Sequence of chain 1.A:
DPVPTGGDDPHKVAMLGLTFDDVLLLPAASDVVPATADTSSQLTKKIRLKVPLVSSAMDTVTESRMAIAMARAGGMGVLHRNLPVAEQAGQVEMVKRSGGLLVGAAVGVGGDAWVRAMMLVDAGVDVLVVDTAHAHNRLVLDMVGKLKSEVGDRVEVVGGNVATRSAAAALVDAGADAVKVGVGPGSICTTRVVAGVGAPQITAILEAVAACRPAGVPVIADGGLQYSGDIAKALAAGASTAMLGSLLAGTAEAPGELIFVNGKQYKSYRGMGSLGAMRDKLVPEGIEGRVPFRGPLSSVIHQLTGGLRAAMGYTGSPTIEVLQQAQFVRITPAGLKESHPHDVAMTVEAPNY

Binding-site contacts:
Ligand atom O2' contacts residue ASN191 of chain 1.A at 3.6 Å.
Ligand atom O6 contacts residue MET302 of chain 1.A at 3.2 Å (h-bond).
Ligand atom C4' contacts residue ASP252 of chain 1.A at 3.4 Å.
Ligand atom C4 contacts residue 4QO1 of chain 1.C at 3.7 Å.
Ligand atom O2P contacts residue TYR299 of chain 1.A at 2.6 Å (h-bond).
Ligand atom O1P contacts residue GLY254 of chain 1.A at 2.7 Å (h-bond).
Ligand atom O5' contacts residue GLY253 of chain 1.A at 3.6 Å.
Ligand atom C2' contacts residue ASP252 of chain 1.A at 3.6 Å.
Ligand atom C2 contacts residue GLU336 of chain 1.A at 3.6 Å.
Ligand atom C2 contacts residue 4QO1 of chain 1.C at 3.4 Å.
Ligand atom N3 contacts residue 4QO1 of chain 1.C at 3.5 Å.
Ligand atom O1P contacts residue GLY216 of chain 1.A at 3.6 Å.
Ligand atom O5' contacts residue GLY216 of chain 1.A at 3.5 Å.
Ligand atom O2' contacts residue ASP252 of chain 1.A at 2.4 Å (salt-bridge).
Ligand atom N3 contacts residue CYS219 of chain 1.A at 3.6 Å.
Ligand atom O3P contacts residue SER276 of chain 1.A at 3.3 Å (h-bond).
Ligand atom N7 contacts residue GLY301 of chain 1.A at 3.6 Å.
Ligand atom O1P contacts residue SER217 of chain 1.A at 3.0 Å (h-bond).
Ligand atom C8 contacts residue MET88 of chain 1.A at 3.6 Å (hydrophobic).
Ligand atom N7 contacts residue MET302 of chain 1.A at 3.1 Å (h-bond).
Ligand atom C3' contacts residue SER86 of chain 1.A at 3.6 Å.
Ligand atom O3P contacts residue GLY275 of chain 1.A at 2.9 Å (h-bond).
Ligand atom P contacts residue SER217 of chain 1.A at 3.7 Å.
Ligand atom O6 contacts residue GLY301 of chain 1.A at 3.2 Å.
Ligand atom C2 contacts residue CYS219 of chain 1.A at 3.2 Å (hydrophobic).
Ligand atom O1P contacts residue GLY253 of chain 1.A at 3.7 Å.
Ligand atom C5' contacts residue TYR299 of chain 1.A at 3.5 Å (hydrophobic).
Ligand atom O3' contacts residue ASP252 of chain 1.A at 2.5 Å (salt-bridge).
Ligand atom O3' contacts residue SER86 of chain 1.A at 2.8 Å (h-bond).
Ligand atom N7 contacts residue ILE218 of chain 1.A at 3.6 Å.
Ligand atom O3' contacts residue MET273 of chain 1.A at 3.6 Å.
Ligand atom C6 contacts residue GLY303 of chain 1.A at 3.6 Å.
Ligand atom O6 contacts residue GLY303 of chain 1.A at 2.8 Å (h-bond).
Ligand atom C3' contacts residue ASP252 of chain 1.A at 3.3 Å.
Ligand atom N1 contacts residue GLU336 of chain 1.A at 2.9 Å (salt-bridge).
Ligand atom O6 contacts residue GLY337 of chain 1.A at 3.5 Å.
Ligand atom C5 contacts residue ILE218 of chain 1.A at 3.7 Å (hydrophobic).
Ligand atom O2P contacts residue SER276 of chain 1.A at 3.3 Å (h-bond).
Ligand atom O2P contacts residue SER217 of chain 1.A at 2.7 Å (h-bond).
Ligand atom N1 contacts residue 4QO1 of chain 1.C at 3.5 Å.

The protein below binds the small molecule below.
Small molecule (SMILES): O=c1[nH]cnc2c1ncn2[C@@H]1O[C@H](COP(=O)(O)O)[C@@H](O)[C@H]1O